Sequence of chain 2.A:
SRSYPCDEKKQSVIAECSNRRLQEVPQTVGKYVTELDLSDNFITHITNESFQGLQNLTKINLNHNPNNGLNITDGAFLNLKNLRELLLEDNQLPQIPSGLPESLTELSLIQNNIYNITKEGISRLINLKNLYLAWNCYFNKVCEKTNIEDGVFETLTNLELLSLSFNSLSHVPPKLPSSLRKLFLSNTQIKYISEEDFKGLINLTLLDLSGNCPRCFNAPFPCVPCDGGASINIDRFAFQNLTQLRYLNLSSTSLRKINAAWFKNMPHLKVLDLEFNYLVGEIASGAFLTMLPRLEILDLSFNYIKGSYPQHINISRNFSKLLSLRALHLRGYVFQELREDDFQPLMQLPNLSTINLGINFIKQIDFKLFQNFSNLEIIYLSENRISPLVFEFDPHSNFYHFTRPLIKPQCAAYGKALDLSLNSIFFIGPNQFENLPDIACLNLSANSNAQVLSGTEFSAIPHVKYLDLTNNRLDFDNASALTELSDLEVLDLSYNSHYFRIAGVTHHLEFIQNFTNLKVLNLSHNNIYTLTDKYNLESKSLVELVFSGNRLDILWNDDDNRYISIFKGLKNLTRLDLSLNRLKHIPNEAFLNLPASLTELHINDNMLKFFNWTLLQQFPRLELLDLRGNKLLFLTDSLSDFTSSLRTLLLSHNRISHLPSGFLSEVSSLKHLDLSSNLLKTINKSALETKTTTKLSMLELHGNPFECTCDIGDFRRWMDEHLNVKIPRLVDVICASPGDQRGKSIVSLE

Binding-site contacts:
Ligand atom C5 contacts residue LEU661 of chain 2.A at 3.9 Å (hydrophobic).
Ligand atom C4 contacts residue ASN634 of chain 2.A at 4.5 Å.
Ligand atom C7 contacts residue PHE656 of chain 2.A at 3.9 Å (hydrophobic).
Ligand atom C1 contacts residue LEU661 of chain 2.A at 4.1 Å (hydrophobic).
Ligand atom C8 contacts residue PHE656 of chain 2.A at 3.7 Å (hydrophobic).
Ligand atom C1 contacts residue THR660 of chain 2.A at 4.3 Å.
Ligand atom C1 contacts residue ASN634 of chain 2.A at 4.0 Å.
Ligand atom C6 contacts residue LEU638 of chain 2.A at 4.5 Å (hydrophobic).
Ligand atom C3 contacts residue ASN658 of chain 2.A at 3.8 Å.
Ligand atom O6 contacts residue LEU661 of chain 2.A at 3.8 Å.
Ligand atom O7 contacts residue PHE656 of chain 2.A at 3.5 Å.
Ligand atom O7 contacts residue ASN658 of chain 2.A at 3.6 Å.
Ligand atom C7 contacts residue ASN658 of chain 2.A at 3.4 Å.
Ligand atom C2 contacts residue ASN634 of chain 2.A at 3.8 Å.
Ligand atom C6 contacts residue LEU661 of chain 2.A at 3.5 Å (hydrophobic).
Ligand atom N2 contacts residue ASN658 of chain 2.A at 2.9 Å (h-bond).
Ligand atom O6 contacts residue ASN634 of chain 2.A at 3.6 Å.
Ligand atom O7 contacts residue ASN634 of chain 2.A at 3.7 Å.
Ligand atom C8 contacts residue ASN658 of chain 2.A at 4.5 Å.
Ligand atom C5 contacts residue ASN658 of chain 2.A at 3.6 Å.
Ligand atom O5 contacts residue LEU661 of chain 2.A at 3.2 Å.
Ligand atom O5 contacts residue ASN658 of chain 2.A at 2.3 Å (h-bond).
Ligand atom C1 contacts residue ASN658 of chain 2.A at 1.4 Å.
Ligand atom O6 contacts residue LEU638 of chain 2.A at 4.1 Å.
Ligand atom C4 contacts residue ASN658 of chain 2.A at 4.2 Å.
Ligand atom O5 contacts residue ASN634 of chain 2.A at 4.0 Å.
Ligand atom C2 contacts residue ASN658 of chain 2.A at 2.5 Å.

This protein binds this small molecule.
Small molecule (SMILES): CC(=O)N[C@@H]1[C@@H](O)[C@H](O)[C@@H](CO)O[C@H]1O